A protein and the small-molecule ligand that binds it are described below.
Small molecule (SMILES): Nc1cccc(-c2ccc(S(N)(=O)=O)cc2)c1

Binding-site contacts:
Ligand atom N2 contacts residue HIS7 of chain 1.A at 4.2 Å.
Ligand atom O2 contacts residue LYS15 of chain 1.A at 4.2 Å.
Ligand atom C5 contacts residue HIS1 of chain 1.A at 3.7 Å.
Ligand atom C9 contacts residue HIS7 of chain 1.A at 4.0 Å.
Ligand atom C7 contacts residue ASN8 of chain 1.A at 4.5 Å.
Ligand atom C4 contacts residue TRP2 of chain 1.A at 4.2 Å (hydrophobic).
Ligand atom C15 contacts residue HIS7 of chain 1.A at 4.0 Å.
Ligand atom O3 contacts residue ASP16 of chain 1.A at 3.5 Å (salt-bridge).
Ligand atom C9 contacts residue HIS12 of chain 1.A at 4.1 Å.
Ligand atom C8 contacts residue ASN8 of chain 1.A at 4.0 Å.
Ligand atom C4 contacts residue HIS1 of chain 1.A at 4.3 Å.
Ligand atom C6 contacts residue TRP2 of chain 1.A at 4.4 Å (hydrophobic).
Ligand atom O2 contacts residue TRP13 of chain 1.A at 4.0 Å.
Ligand atom O3 contacts residue PHE17 of chain 1.A at 3.8 Å.
Ligand atom C6 contacts residue HIS1 of chain 1.A at 3.7 Å.
Ligand atom O2 contacts residue HIS12 of chain 1.A at 3.0 Å (h-bond).
Ligand atom C4 contacts residue ASP16 of chain 1.A at 3.9 Å.
Ligand atom C5 contacts residue ASP16 of chain 1.A at 4.0 Å.
Ligand atom C7 contacts residue HIS1 of chain 1.A at 4.3 Å.
Ligand atom N1 contacts residue TRP13 of chain 1.A at 3.1 Å.
Ligand atom C8 contacts residue HIS7 of chain 1.A at 3.5 Å.
Ligand atom N1 contacts residue TRP2 of chain 1.A at 3.5 Å.
Ligand atom S1 contacts residue HIS12 of chain 1.A at 4.0 Å.
Ligand atom O3 contacts residue TRP2 of chain 1.A at 3.4 Å.
Ligand atom N1 contacts residue HIS12 of chain 1.A at 3.6 Å.
Ligand atom S1 contacts residue TRP13 of chain 1.A at 4.3 Å.
Ligand atom C9 contacts residue ASN8 of chain 1.A at 4.0 Å.
Ligand atom N1 contacts residue ASN8 of chain 1.A at 3.6 Å.
Ligand atom S1 contacts residue TRP2 of chain 1.A at 4.0 Å.
Ligand atom O2 contacts residue ASP16 of chain 1.A at 2.8 Å (salt-bridge).
Ligand atom C5 contacts residue TRP2 of chain 1.A at 3.8 Å (hydrophobic).
Ligand atom S1 contacts residue ASP16 of chain 1.A at 3.4 Å (salt-bridge).

Sequence of chain 1.A:
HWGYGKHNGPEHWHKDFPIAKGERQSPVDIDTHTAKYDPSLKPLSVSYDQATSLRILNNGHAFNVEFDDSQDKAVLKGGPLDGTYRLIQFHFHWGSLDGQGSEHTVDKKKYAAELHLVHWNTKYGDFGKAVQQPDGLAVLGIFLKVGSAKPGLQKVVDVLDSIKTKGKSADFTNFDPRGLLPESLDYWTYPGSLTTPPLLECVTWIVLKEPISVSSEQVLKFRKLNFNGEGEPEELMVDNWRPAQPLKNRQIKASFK